Binding-site contacts:
Ligand atom O1 contacts residue SER223 of chain 1.B at 2.9 Å (h-bond).
Ligand atom C30 contacts residue THR78 of chain 1.B at 3.3 Å.
Ligand atom C13 contacts residue SER77 of chain 1.B at 3.1 Å.
Ligand atom C11 contacts residue SER77 of chain 1.B at 3.0 Å.
Ligand atom N2 contacts residue SER223 of chain 1.B at 3.0 Å (h-bond).
Ligand atom C17 contacts residue TYR76 of chain 1.B at 3.2 Å (hydrophobic).
Ligand atom N3 contacts residue GLY221 of chain 1.B at 2.7 Å (h-bond).
Ligand atom N5 contacts residue ALA222 of chain 1.B at 3.2 Å.
Ligand atom O6 contacts residue TYR224 of chain 1.B at 3.4 Å.
Ligand atom C16 contacts residue ASP31 of chain 1.B at 3.1 Å.
Ligand atom O1 contacts residue ALA222 of chain 1.B at 3.5 Å.
Ligand atom O4 contacts residue TYR76 of chain 1.B at 3.5 Å.
Ligand atom C1 contacts residue ALA115 of chain 1.B at 3.4 Å (hydrophobic).
Ligand atom C11 contacts residue MET296 of chain 1.B at 3.5 Å (hydrophobic).
Ligand atom N1 contacts residue THR78 of chain 1.B at 2.7 Å (h-bond).
Ligand atom C31 contacts residue THR78 of chain 1.B at 3.5 Å.
Ligand atom C15 contacts residue ALA222 of chain 1.B at 3.5 Å (hydrophobic).
Ligand atom C15 contacts residue SER226 of chain 1.B at 3.3 Å.
Ligand atom N4 contacts residue SER226 of chain 1.B at 2.8 Å (h-bond).
Ligand atom C6 contacts residue GLN12 of chain 1.B at 3.5 Å.
Ligand atom C8 contacts residue THR78 of chain 1.B at 3.5 Å.
Ligand atom C17 contacts residue ASP31 of chain 1.B at 3.3 Å.
Ligand atom O4 contacts residue SER77 of chain 1.B at 3.5 Å (h-bond).
Ligand atom O6 contacts residue SER223 of chain 1.B at 3.4 Å (h-bond).
Ligand atom C18 contacts residue ASP31 of chain 1.B at 3.1 Å.
Ligand atom C16 contacts residue GLY221 of chain 1.B at 3.4 Å.
Ligand atom C1 contacts residue PRO111 of chain 1.B at 3.5 Å (hydrophobic).
Ligand atom S1 contacts residue MET296 of chain 1.B at 3.5 Å.
Ligand atom N4 contacts residue TYR224 of chain 1.B at 3.0 Å (h-bond).
Ligand atom N4 contacts residue ALA307 of chain 1.B at 3.3 Å.
Ligand atom S1 contacts residue SER226 of chain 1.B at 3.5 Å (h-bond).
Ligand atom O3 contacts residue ASP31 of chain 1.B at 3.2 Å (salt-bridge).
Ligand atom C2 contacts residue PRO111 of chain 1.B at 3.5 Å (hydrophobic).
Ligand atom O2 contacts residue SER77 of chain 1.B at 3.0 Å (h-bond).
Ligand atom O5 contacts residue PRO111 of chain 1.B at 3.0 Å.
Ligand atom C12 contacts residue SER77 of chain 1.B at 3.4 Å.
Ligand atom C24 contacts residue LEU114 of chain 1.B at 3.4 Å (hydrophobic).
Ligand atom O2 contacts residue THR78 of chain 1.B at 3.2 Å (h-bond).
Ligand atom S1 contacts residue ALA307 of chain 1.B at 3.5 Å.
Ligand atom O3 contacts residue ASP219 of chain 1.B at 2.2 Å (salt-bridge).

Sequence of chain 1.B:
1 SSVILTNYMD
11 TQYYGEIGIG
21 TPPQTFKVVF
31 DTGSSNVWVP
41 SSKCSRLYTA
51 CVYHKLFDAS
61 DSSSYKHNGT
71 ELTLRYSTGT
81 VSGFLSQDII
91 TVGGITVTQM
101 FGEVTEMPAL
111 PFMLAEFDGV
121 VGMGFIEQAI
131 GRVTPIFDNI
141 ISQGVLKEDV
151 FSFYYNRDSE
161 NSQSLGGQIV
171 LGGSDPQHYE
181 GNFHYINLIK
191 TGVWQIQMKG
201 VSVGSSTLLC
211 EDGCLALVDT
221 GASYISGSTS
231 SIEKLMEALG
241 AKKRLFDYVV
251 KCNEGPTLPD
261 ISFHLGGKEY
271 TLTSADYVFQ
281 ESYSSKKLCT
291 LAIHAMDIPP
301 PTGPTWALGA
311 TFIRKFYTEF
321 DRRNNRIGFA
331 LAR

A small-molecule ligand and the protein it binds are described below.
Small molecule (SMILES): CC(C)C[C@H](O)[C@H](O)[C@@H](C[C@H]1CC=CCC1)NC(=O)[C@H](Cc1csc(N)n1)NC(=O)[C@H](Cc1ccccc1)NS(=O)(=O)N1CCOCC1